Binding-site contacts:
Ligand atom C3 contacts residue ALA64 of chain 1.A at 3.6 Å (hydrophobic).
Ligand atom S9 contacts residue SER66 of chain 1.A at 4.0 Å.
Ligand atom S12 contacts residue HIS13 of chain 1.A at 3.6 Å.
Ligand atom N11 contacts residue GLU14 of chain 1.A at 2.8 Å (salt-bridge).
Ligand atom C4 contacts residue ALA64 of chain 1.A at 4.2 Å (hydrophobic).
Ligand atom C1 contacts residue LYS63 of chain 1.A at 1.3 Å.
Ligand atom C8 contacts residue ALA31 of chain 1.A at 3.5 Å (hydrophobic).
Ligand atom C1 contacts residue ALA64 of chain 1.A at 4.2 Å (hydrophobic).
Ligand atom C6 contacts residue LEU35 of chain 1.A at 4.2 Å (hydrophobic).
Ligand atom C10 contacts residue ILE27 of chain 1.A at 3.8 Å (hydrophobic).
Ligand atom N11 contacts residue SER12 of chain 1.A at 2.9 Å (h-bond).
Ligand atom S9 contacts residue VAL59 of chain 1.A at 3.9 Å.
Ligand atom C4 contacts residue LEU35 of chain 1.A at 3.6 Å (hydrophobic).
Ligand atom C4 contacts residue SER66 of chain 1.A at 3.8 Å.
Ligand atom C7 contacts residue LEU35 of chain 1.A at 4.0 Å (hydrophobic).
Ligand atom C3 contacts residue LYS63 of chain 1.A at 3.6 Å.
Ligand atom C4 contacts residue HIS34 of chain 1.A at 4.0 Å.
Ligand atom C3 contacts residue HIS34 of chain 1.A at 4.1 Å.
Ligand atom C10 contacts residue SER12 of chain 1.A at 3.1 Å.
Ligand atom C15 contacts residue HIS13 of chain 1.A at 4.0 Å.
Ligand atom C10 contacts residue ASP67 of chain 1.A at 3.9 Å.
Ligand atom S9 contacts residue ASP67 of chain 1.A at 4.2 Å.
Ligand atom C10 contacts residue HIS13 of chain 1.A at 4.1 Å.
Ligand atom S13 contacts residue HIS34 of chain 1.A at 3.9 Å.
Ligand atom O1 contacts residue ALA64 of chain 1.A at 4.2 Å.
Ligand atom C1 contacts residue HIS34 of chain 1.A at 3.5 Å.
Ligand atom O1 contacts residue LYS63 of chain 1.A at 2.2 Å (salt-bridge).
Ligand atom O16 contacts residue HIS13 of chain 1.A at 2.9 Å (h-bond).
Ligand atom S9 contacts residue ILE27 of chain 1.A at 4.1 Å.
Ligand atom C6 contacts residue ALA31 of chain 1.A at 4.0 Å (hydrophobic).
Ligand atom N11 contacts residue ASP67 of chain 1.A at 2.9 Å (salt-bridge).
Ligand atom C10 contacts residue GLU14 of chain 1.A at 3.4 Å.
Ligand atom C7 contacts residue SER66 of chain 1.A at 3.5 Å.
Ligand atom N11 contacts residue VAL68 of chain 1.A at 4.1 Å.
Ligand atom C2 contacts residue HIS34 of chain 1.A at 3.0 Å.
Ligand atom O16 contacts residue GLU127 of chain 1.A at 3.1 Å (salt-bridge).
Ligand atom S13 contacts residue HIS13 of chain 1.A at 4.2 Å.
Ligand atom C15 contacts residue GLU127 of chain 1.A at 4.2 Å.
Ligand atom S13 contacts residue HIS30 of chain 1.A at 4.2 Å.
Ligand atom C2 contacts residue LYS63 of chain 1.A at 2.4 Å.

Sequence of chain 1.A:
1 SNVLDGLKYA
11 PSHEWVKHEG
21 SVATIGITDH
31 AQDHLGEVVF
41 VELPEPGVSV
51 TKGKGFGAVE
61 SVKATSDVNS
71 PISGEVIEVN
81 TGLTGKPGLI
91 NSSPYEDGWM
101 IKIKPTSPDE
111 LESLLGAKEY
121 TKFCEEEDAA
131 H

This protein binds this small molecule.
Small molecule (SMILES): NCSCC[C@H](CCCCC(=O)O)SSCCO